Binding-site contacts:
Ligand atom C18 contacts residue CYS157 of chain 22.A at 2.8 Å (hydrophobic).
Ligand atom C21 contacts residue ASP45 of chain 2.A at 4.2 Å.
Ligand atom C22 contacts residue CYS157 of chain 22.A at 4.0 Å (hydrophobic).
Ligand atom C21 contacts residue CYS157 of chain 22.A at 2.8 Å (hydrophobic).
Ligand atom C20 contacts residue CYS157 of chain 22.A at 1.8 Å (hydrophobic).
Ligand atom O19 contacts residue GLY164 of chain 2.A at 4.4 Å.
Ligand atom N17 contacts residue CYS157 of chain 22.A at 3.9 Å.
Ligand atom O19 contacts residue CYS157 of chain 22.A at 3.1 Å.

Sequence of chain 22.A:
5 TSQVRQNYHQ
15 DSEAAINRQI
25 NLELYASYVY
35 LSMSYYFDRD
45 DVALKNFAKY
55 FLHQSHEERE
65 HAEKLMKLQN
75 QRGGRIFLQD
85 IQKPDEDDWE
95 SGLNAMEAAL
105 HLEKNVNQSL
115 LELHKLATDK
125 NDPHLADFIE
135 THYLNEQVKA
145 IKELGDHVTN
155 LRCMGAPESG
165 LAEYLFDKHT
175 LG

Sequence of chain 2.A:
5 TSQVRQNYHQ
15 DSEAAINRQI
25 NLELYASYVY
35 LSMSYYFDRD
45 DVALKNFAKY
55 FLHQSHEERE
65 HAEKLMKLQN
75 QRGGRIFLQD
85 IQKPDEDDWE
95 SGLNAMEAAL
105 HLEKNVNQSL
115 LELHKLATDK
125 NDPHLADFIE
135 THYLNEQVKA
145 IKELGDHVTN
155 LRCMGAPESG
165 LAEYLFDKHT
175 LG

A protein and the small-molecule ligand that binds it are described below.
Small molecule (SMILES): CCCCSC(=S)SC(C)(C)C(=O)NCCN1C(=O)CCC1=O